Binding-site contacts:
Ligand atom C contacts residue ALA60 of chain 1.G at 4.0 Å (hydrophobic).
Ligand atom CA contacts residue TRP75 of chain 1.G at 4.0 Å (hydrophobic).
Ligand atom CD contacts residue TRP75 of chain 1.G at 3.6 Å (hydrophobic).
Ligand atom O contacts residue ALA60 of chain 1.G at 2.9 Å (h-bond).
Ligand atom N contacts residue ASN61 of chain 1.G at 4.0 Å.
Ligand atom N contacts residue GLN71 of chain 1.G at 2.7 Å (h-bond).
Ligand atom CB contacts residue GLU66 of chain 1.G at 3.8 Å.
Ligand atom CG2 contacts residue ALA60 of chain 1.G at 3.8 Å (hydrophobic).
Ligand atom CB contacts residue TRP62 of chain 1.G at 3.7 Å (hydrophobic).
Ligand atom CD1 contacts residue LYS49 of chain 1.G at 3.6 Å.
Ligand atom N contacts residue GLU66 of chain 1.G at 2.8 Å (salt-bridge).
Ligand atom N contacts residue LEU59 of chain 1.G at 3.7 Å.
Ligand atom CA contacts residue LEU59 of chain 1.G at 3.9 Å (hydrophobic).
Ligand atom N contacts residue GLY58 of chain 1.G at 3.4 Å (h-bond).
Ligand atom CG contacts residue TRP75 of chain 1.G at 3.4 Å (hydrophobic).
Ligand atom CG2 contacts residue LEU59 of chain 1.G at 4.0 Å (hydrophobic).
Ligand atom CB contacts residue TYR76 of chain 1.G at 3.5 Å (hydrophobic).
Ligand atom C contacts residue GLN71 of chain 1.G at 3.6 Å.
Ligand atom O contacts residue LEU59 of chain 1.G at 3.5 Å.
Ligand atom N contacts residue ALA60 of chain 1.G at 3.0 Å (h-bond).
Ligand atom CA contacts residue GLY58 of chain 1.G at 3.3 Å.
Ligand atom CD1 contacts residue ILE44 of chain 1.G at 3.6 Å (hydrophobic).
Ligand atom O contacts residue GLN71 of chain 1.G at 3.0 Å (h-bond).
Ligand atom CG2 contacts residue ALA60 of chain 1.G at 3.0 Å (hydrophobic).
Ligand atom C contacts residue ALA60 of chain 1.G at 3.6 Å (hydrophobic).
Ligand atom O contacts residue TRP75 of chain 1.G at 2.9 Å (h-bond).
Ligand atom C contacts residue TRP75 of chain 1.G at 3.8 Å (hydrophobic).
Ligand atom CA contacts residue GLN71 of chain 1.G at 3.4 Å.
Ligand atom CA contacts residue ASN61 of chain 1.G at 3.6 Å.
Ligand atom CA contacts residue GLU66 of chain 1.G at 3.7 Å.
Ligand atom CB contacts residue ALA60 of chain 1.G at 3.4 Å (hydrophobic).
Ligand atom C contacts residue LEU59 of chain 1.G at 3.6 Å (hydrophobic).
Ligand atom C contacts residue GLY58 of chain 1.G at 3.8 Å.
Ligand atom CB contacts residue LEU59 of chain 1.G at 3.9 Å (hydrophobic).
Ligand atom CG1 contacts residue ILE22 of chain 1.E at 3.7 Å (hydrophobic).
Ligand atom CA contacts residue TYR76 of chain 1.G at 3.7 Å (hydrophobic).
Ligand atom CB contacts residue ILE22 of chain 1.E at 4.0 Å (hydrophobic).
Ligand atom CB contacts residue GLN71 of chain 1.G at 3.5 Å.
Ligand atom CA contacts residue ALA60 of chain 1.G at 3.3 Å (hydrophobic).
Ligand atom CG1 contacts residue GLY58 of chain 1.G at 3.9 Å.

Sequence of chain 1.E:
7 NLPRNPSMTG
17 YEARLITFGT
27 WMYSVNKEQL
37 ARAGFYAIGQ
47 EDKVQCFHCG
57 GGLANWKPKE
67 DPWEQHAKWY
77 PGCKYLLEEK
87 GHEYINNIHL

The protein below binds the small molecule below.
Small molecule (SMILES): CC[C@H](C)[C@H](NC(=O)[C@@H]1CCCN1C(=O)[C@@H](NC(=O)[C@H](C)N)C(C)C)C(=O)N[C@@H](C)C=O

Sequence of chain 1.G:
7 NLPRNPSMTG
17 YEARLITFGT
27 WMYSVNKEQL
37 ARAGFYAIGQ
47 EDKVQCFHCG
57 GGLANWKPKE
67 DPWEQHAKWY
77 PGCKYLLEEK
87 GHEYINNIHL